The protein below binds the small molecule below.
Small molecule (SMILES): NC(=[NH2+])c1ccc2[nH]c(-c3ncccc3[O-])nc2c1

Sequence of chain 1.A:
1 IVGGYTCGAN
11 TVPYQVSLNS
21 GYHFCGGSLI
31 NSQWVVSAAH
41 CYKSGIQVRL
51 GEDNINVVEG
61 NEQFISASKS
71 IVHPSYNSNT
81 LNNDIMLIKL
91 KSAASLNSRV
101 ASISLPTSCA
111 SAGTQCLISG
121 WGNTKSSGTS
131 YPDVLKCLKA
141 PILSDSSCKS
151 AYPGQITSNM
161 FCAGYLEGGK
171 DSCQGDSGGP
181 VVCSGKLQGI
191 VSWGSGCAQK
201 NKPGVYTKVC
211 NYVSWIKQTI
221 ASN

Binding-site contacts:
Ligand atom N2' contacts residue GLN174 of chain 1.A at 3.9 Å.
Ligand atom C1 contacts residue CYS173 of chain 1.A at 3.9 Å (hydrophobic).
Ligand atom C6' contacts residue HIS40 of chain 1.A at 3.9 Å.
Ligand atom C5 contacts residue GLN174 of chain 1.A at 3.9 Å.
Ligand atom C3 contacts residue CYS173 of chain 1.A at 3.8 Å (hydrophobic).
Ligand atom C7 contacts residue SER172 of chain 1.A at 3.2 Å.
Ligand atom N3 contacts residue SER177 of chain 1.A at 3.0 Å (h-bond).
Ligand atom N1 contacts residue GLY194 of chain 1.A at 3.7 Å.
Ligand atom C7 contacts residue GLY196 of chain 1.A at 3.9 Å.
Ligand atom C1 contacts residue GLY194 of chain 1.A at 3.9 Å.
Ligand atom C7 contacts residue GLY194 of chain 1.A at 3.9 Å.
Ligand atom C6' contacts residue SER177 of chain 1.A at 3.7 Å.
Ligand atom C3 contacts residue VAL191 of chain 1.A at 3.6 Å (hydrophobic).
Ligand atom C7 contacts residue ASP171 of chain 1.A at 3.5 Å.
Ligand atom C8 contacts residue GLN174 of chain 1.A at 3.9 Å.
Ligand atom C4' contacts residue GLN174 of chain 1.A at 3.7 Å.
Ligand atom O6' contacts residue SER177 of chain 1.A at 2.4 Å (h-bond).
Ligand atom N3 contacts residue GLN174 of chain 1.A at 3.8 Å.
Ligand atom C2 contacts residue VAL191 of chain 1.A at 3.8 Å (hydrophobic).
Ligand atom C3 contacts residue SER177 of chain 1.A at 3.7 Å.
Ligand atom C6 contacts residue GLY194 of chain 1.A at 3.8 Å.
Ligand atom N1 contacts residue GLY196 of chain 1.A at 2.7 Å (h-bond).
Ligand atom O6' contacts residue HIS40 of chain 1.A at 2.7 Å (h-bond).
Ligand atom C4 contacts residue GLN174 of chain 1.A at 3.9 Å.
Ligand atom C3' contacts residue GLN174 of chain 1.A at 3.3 Å.
Ligand atom C1 contacts residue TRP193 of chain 1.A at 3.8 Å (hydrophobic).
Ligand atom C4 contacts residue SER177 of chain 1.A at 3.6 Å.
Ligand atom N1 contacts residue ASP171 of chain 1.A at 2.9 Å (salt-bridge).
Ligand atom N1 contacts residue CYS197 of chain 1.A at 3.8 Å.
Ligand atom C1 contacts residue SER172 of chain 1.A at 3.8 Å.
Ligand atom C3 contacts residue SER192 of chain 1.A at 3.9 Å.
Ligand atom N2 contacts residue TRP193 of chain 1.A at 3.8 Å.
Ligand atom N2 contacts residue GLY204 of chain 1.A at 3.4 Å.
Ligand atom N2 contacts residue ASP171 of chain 1.A at 3.0 Å (salt-bridge).
Ligand atom C7 contacts residue TRP193 of chain 1.A at 3.9 Å (hydrophobic).
Ligand atom N1 contacts residue SER172 of chain 1.A at 3.5 Å (h-bond).
Ligand atom C6 contacts residue GLY196 of chain 1.A at 3.8 Å.
Ligand atom C2 contacts residue SER172 of chain 1.A at 3.6 Å.
Ligand atom C4 contacts residue CYS173 of chain 1.A at 3.9 Å (hydrophobic).
Ligand atom N2 contacts residue SER172 of chain 1.A at 2.9 Å (h-bond).